The protein below binds the small molecule below.
Small molecule (SMILES): CC(=O)N[C@@H]1[C@@H](O)[C@H](O)[C@@H](CO)O[C@H]1O

Binding-site contacts:
Ligand atom C8 contacts residue ASP180 of chain 1.A at 4.3 Å.
Ligand atom O7 contacts residue PRO156 of chain 1.A at 3.4 Å.
Ligand atom C2 contacts residue PRO156 of chain 1.A at 4.4 Å (hydrophobic).
Ligand atom C7 contacts residue ASN182 of chain 1.A at 3.5 Å.
Ligand atom C3 contacts residue ASN182 of chain 1.A at 3.8 Å.
Ligand atom C1 contacts residue ASN182 of chain 1.A at 1.4 Å.
Ligand atom C7 contacts residue PRO156 of chain 1.A at 4.5 Å (hydrophobic).
Ligand atom O7 contacts residue ASN182 of chain 1.A at 3.6 Å (h-bond).
Ligand atom C4 contacts residue ASN182 of chain 1.A at 4.2 Å.
Ligand atom N2 contacts residue LYS203 of chain 1.A at 4.3 Å.
Ligand atom C5 contacts residue ASN182 of chain 1.A at 3.7 Å.
Ligand atom O7 contacts residue ASN155 of chain 1.A at 3.7 Å.
Ligand atom C1 contacts residue PRO156 of chain 1.A at 4.3 Å (hydrophobic).
Ligand atom O5 contacts residue PRO156 of chain 1.A at 4.2 Å.
Ligand atom C2 contacts residue ASN182 of chain 1.A at 2.4 Å.
Ligand atom C8 contacts residue ASN182 of chain 1.A at 4.3 Å.
Ligand atom O6 contacts residue LYS158 of chain 1.A at 4.3 Å.
Ligand atom O5 contacts residue ASN182 of chain 1.A at 2.4 Å (h-bond).
Ligand atom N2 contacts residue ASN182 of chain 1.A at 2.8 Å (h-bond).

Sequence of chain 1.A:
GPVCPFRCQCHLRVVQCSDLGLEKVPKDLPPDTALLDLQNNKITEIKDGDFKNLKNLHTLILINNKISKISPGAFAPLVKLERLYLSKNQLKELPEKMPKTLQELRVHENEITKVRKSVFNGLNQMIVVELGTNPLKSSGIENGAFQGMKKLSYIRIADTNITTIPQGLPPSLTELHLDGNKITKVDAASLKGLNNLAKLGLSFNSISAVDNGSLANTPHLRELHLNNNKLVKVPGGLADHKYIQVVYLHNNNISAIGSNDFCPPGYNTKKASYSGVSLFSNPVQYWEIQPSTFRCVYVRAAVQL